Binding-site contacts:
Ligand atom PB contacts residue ARG523 of chain 1.C at 3.5 Å.
Ligand atom O4 contacts residue G5 of chain 1.B at 3.3 Å (h-bond).
Ligand atom C4 contacts residue C2 of chain 1.A at 3.6 Å.
Ligand atom O2A contacts residue ARG526 of chain 1.C at 3.5 Å (salt-bridge).
Ligand atom O5' contacts residue MN1 of chain 1.E at 2.9 Å.
Ligand atom O5' contacts residue ASP734 of chain 1.C at 3.5 Å (salt-bridge).
Ligand atom O5' contacts residue C2 of chain 1.A at 3.7 Å.
Ligand atom PG contacts residue ARG524 of chain 1.C at 3.6 Å.
Ligand atom O2 contacts residue G5 of chain 1.B at 3.7 Å.
Ligand atom PB contacts residue MN1 of chain 1.D at 3.5 Å.
Ligand atom C6 contacts residue C2 of chain 1.A at 3.6 Å.
Ligand atom O1G contacts residue SER587 of chain 1.C at 3.5 Å.
Ligand atom O2B contacts residue MN1 of chain 1.D at 2.1 Å.
Ligand atom PA contacts residue MN1 of chain 1.E at 3.1 Å.
Ligand atom C5' contacts residue MN1 of chain 1.E at 3.5 Å.
Ligand atom N1 contacts residue C2 of chain 1.A at 3.6 Å (h-bond).
Ligand atom O2G contacts residue ARG524 of chain 1.C at 3.5 Å (salt-bridge).
Ligand atom O1A contacts residue MN1 of chain 1.E at 2.3 Å.
Ligand atom O3G contacts residue MN1 of chain 1.D at 3.5 Å.
Ligand atom O4 contacts residue A4 of chain 1.B at 2.9 Å (h-bond).
Ligand atom N3 contacts residue A4 of chain 1.B at 3.0 Å (h-bond).
Ligand atom C5 contacts residue C2 of chain 1.A at 3.7 Å.
Ligand atom O3B contacts residue ARG523 of chain 1.C at 3.4 Å (salt-bridge).
Ligand atom O1B contacts residue ARG524 of chain 1.C at 3.1 Å (salt-bridge).
Ligand atom C5' contacts residue ASP734 of chain 1.C at 3.2 Å.
Ligand atom O2' contacts residue THR687 of chain 1.C at 3.3 Å.
Ligand atom C4 contacts residue ARG526 of chain 1.C at 3.7 Å.
Ligand atom O3B contacts residue ARG524 of chain 1.C at 3.7 Å.
Ligand atom C6 contacts residue ARG526 of chain 1.C at 3.4 Å.
Ligand atom O3A contacts residue ARG526 of chain 1.C at 3.6 Å (salt-bridge).
Ligand atom N3 contacts residue G5 of chain 1.B at 3.3 Å (h-bond).
Ligand atom O1A contacts residue MN1 of chain 1.D at 3.4 Å.
Ligand atom O1B contacts residue ARG523 of chain 1.C at 2.8 Å (salt-bridge).
Ligand atom C2' contacts residue ASP590 of chain 1.C at 3.5 Å.
Ligand atom C3' contacts residue ASP590 of chain 1.C at 3.5 Å.
Ligand atom O2B contacts residue ASP734 of chain 1.C at 3.1 Å (salt-bridge).
Ligand atom O2' contacts residue ASP590 of chain 1.C at 3.3 Å (salt-bridge).
Ligand atom O3A contacts residue ARG523 of chain 1.C at 3.5 Å (salt-bridge).
Ligand atom C4 contacts residue A4 of chain 1.B at 3.7 Å.
Ligand atom C5 contacts residue ARG526 of chain 1.C at 3.3 Å.

Sequence of chain 1.C:
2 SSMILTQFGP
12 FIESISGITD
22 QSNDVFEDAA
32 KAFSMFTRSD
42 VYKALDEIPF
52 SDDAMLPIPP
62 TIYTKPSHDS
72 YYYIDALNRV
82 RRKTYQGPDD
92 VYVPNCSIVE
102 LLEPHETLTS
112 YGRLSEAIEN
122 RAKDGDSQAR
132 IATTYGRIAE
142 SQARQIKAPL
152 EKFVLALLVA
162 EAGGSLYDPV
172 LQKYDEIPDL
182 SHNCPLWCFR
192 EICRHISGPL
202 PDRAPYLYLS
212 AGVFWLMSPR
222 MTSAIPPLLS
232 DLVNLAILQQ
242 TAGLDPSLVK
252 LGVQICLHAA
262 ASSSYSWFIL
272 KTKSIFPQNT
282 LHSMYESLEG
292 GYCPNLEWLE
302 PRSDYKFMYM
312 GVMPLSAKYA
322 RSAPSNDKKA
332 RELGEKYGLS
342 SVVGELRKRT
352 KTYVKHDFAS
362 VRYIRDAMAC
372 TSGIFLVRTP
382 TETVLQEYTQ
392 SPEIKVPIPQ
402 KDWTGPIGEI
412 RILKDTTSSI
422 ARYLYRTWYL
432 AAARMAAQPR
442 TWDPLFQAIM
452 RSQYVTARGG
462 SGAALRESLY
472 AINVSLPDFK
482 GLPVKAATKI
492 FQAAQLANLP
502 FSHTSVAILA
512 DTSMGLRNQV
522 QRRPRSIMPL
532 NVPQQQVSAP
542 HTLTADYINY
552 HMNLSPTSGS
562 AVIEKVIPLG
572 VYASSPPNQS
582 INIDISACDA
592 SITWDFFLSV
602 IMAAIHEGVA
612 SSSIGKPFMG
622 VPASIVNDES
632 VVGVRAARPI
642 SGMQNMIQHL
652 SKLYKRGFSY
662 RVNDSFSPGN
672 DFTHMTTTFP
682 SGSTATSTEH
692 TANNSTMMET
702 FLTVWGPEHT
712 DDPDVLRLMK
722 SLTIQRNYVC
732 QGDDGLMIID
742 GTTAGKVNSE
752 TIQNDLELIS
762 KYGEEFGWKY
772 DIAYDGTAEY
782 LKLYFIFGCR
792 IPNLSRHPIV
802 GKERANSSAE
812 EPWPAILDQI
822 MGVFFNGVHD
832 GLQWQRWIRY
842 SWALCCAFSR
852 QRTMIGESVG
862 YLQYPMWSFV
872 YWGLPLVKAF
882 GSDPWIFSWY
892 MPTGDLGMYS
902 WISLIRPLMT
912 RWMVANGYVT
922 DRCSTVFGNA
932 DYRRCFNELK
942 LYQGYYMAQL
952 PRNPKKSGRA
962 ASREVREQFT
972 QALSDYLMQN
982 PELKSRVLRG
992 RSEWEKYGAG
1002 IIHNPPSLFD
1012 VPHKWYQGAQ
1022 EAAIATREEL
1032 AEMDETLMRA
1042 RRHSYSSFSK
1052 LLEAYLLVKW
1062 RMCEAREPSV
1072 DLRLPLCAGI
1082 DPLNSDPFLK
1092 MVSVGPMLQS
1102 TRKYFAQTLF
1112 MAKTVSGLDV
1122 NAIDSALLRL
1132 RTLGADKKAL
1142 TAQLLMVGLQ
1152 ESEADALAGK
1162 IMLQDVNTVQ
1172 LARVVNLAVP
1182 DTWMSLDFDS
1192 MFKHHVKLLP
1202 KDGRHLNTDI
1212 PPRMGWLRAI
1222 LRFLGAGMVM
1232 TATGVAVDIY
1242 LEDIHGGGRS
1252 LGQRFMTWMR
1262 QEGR

A small-molecule ligand and the protein it binds are described below.
Small molecule (SMILES): O=C1C=CN([C@@H]2O[C@H](CO[P](=O)(O)O[P](=O)(O)OP(=O)(O)O)C[C@H]2O)C(O)N1